Sequence of chain 3.A:
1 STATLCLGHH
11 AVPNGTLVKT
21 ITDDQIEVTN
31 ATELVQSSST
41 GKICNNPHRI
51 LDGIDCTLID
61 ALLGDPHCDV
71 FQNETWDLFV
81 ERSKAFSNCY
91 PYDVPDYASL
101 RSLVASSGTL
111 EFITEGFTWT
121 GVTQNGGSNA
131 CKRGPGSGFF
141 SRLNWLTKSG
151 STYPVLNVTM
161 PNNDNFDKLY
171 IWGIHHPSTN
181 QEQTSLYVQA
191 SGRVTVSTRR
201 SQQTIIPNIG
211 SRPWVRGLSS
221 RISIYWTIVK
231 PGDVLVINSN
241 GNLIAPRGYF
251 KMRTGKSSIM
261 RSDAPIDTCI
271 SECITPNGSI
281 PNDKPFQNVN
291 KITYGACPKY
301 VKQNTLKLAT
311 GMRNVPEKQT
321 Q

Binding-site contacts:
Ligand atom O5 contacts residue PHE112 of chain 3.A at 3.6 Å.
Ligand atom C8 contacts residue ASN73 of chain 3.A at 4.2 Å.
Ligand atom N2 contacts residue GLN72 of chain 3.A at 3.9 Å.
Ligand atom O5 contacts residue ASN73 of chain 3.A at 2.4 Å (h-bond).
Ligand atom O6 contacts residue PHE112 of chain 3.A at 4.1 Å.
Ligand atom C8 contacts residue GLN72 of chain 3.A at 3.2 Å.
Ligand atom C4 contacts residue ASN73 of chain 3.A at 4.0 Å.
Ligand atom N2 contacts residue ASN73 of chain 3.A at 2.6 Å (h-bond).
Ligand atom C5 contacts residue PHE112 of chain 3.A at 3.7 Å (hydrophobic).
Ligand atom C1 contacts residue PHE112 of chain 3.A at 4.1 Å (hydrophobic).
Ligand atom C1 contacts residue ASN73 of chain 3.A at 1.4 Å.
Ligand atom C2 contacts residue ASN73 of chain 3.A at 2.1 Å.
Ligand atom O7 contacts residue ASN73 of chain 3.A at 3.1 Å (h-bond).
Ligand atom C3 contacts residue ASN73 of chain 3.A at 3.5 Å.
Ligand atom C7 contacts residue GLN72 of chain 3.A at 4.0 Å.
Ligand atom C5 contacts residue ASN73 of chain 3.A at 3.7 Å.
Ligand atom C7 contacts residue ASN73 of chain 3.A at 3.0 Å.
Ligand atom C6 contacts residue PHE112 of chain 3.A at 3.9 Å (hydrophobic).

This small molecule binds to this protein.
Small molecule (SMILES): CC(=O)N[C@@H]1[C@@H](O)[C@H](O)[C@@H](CO)O[C@H]1O